The protein below binds the small molecule below.
Small molecule (SMILES): CC(=O)N[C@H]1[C@H](O[C@@H]2[C@H](O)[C@@H](NC(C)=O)CO[C@@H]2CO)O[C@H](CO)[C@@H](O)[C@@H]1O

Binding-site contacts:
Ligand atom C5 contacts residue GLN190 of chain 1.E at 4.3 Å.
Ligand atom O5 contacts residue ASN143 of chain 1.E at 2.5 Å (h-bond).
Ligand atom C1 contacts residue ASN143 of chain 1.E at 1.4 Å.
Ligand atom C4 contacts residue ASN143 of chain 1.E at 4.3 Å.
Ligand atom O5 contacts residue GLN190 of chain 1.E at 4.0 Å.
Ligand atom C6 contacts residue PHE188 of chain 1.E at 4.3 Å (hydrophobic).
Ligand atom O6 contacts residue GLN190 of chain 1.E at 3.8 Å.
Ligand atom O7 contacts residue ASN143 of chain 1.E at 3.4 Å (h-bond).
Ligand atom O4 contacts residue TYR208 of chain 1.E at 3.4 Å.
Ligand atom C8 contacts residue ASN143 of chain 1.E at 4.3 Å.
Ligand atom O5 contacts residue TYR208 of chain 1.E at 2.4 Å.
Ligand atom C6 contacts residue TYR208 of chain 1.E at 2.2 Å (hydrophobic).
Ligand atom C2 contacts residue ASN143 of chain 1.E at 2.5 Å.
Ligand atom C3 contacts residue TYR208 of chain 1.E at 3.5 Å (hydrophobic).
Ligand atom O5 contacts residue PHE188 of chain 1.E at 4.5 Å.
Ligand atom C7 contacts residue ASN143 of chain 1.E at 3.2 Å.
Ligand atom C1 contacts residue TYR208 of chain 1.E at 3.4 Å (hydrophobic).
Ligand atom C6 contacts residue GLN190 of chain 1.E at 3.6 Å.
Ligand atom O6 contacts residue PHE188 of chain 1.E at 3.3 Å.
Ligand atom C4 contacts residue TYR208 of chain 1.E at 2.7 Å (hydrophobic).
Ligand atom C5 contacts residue ASN143 of chain 1.E at 3.8 Å.
Ligand atom C3 contacts residue ASN143 of chain 1.E at 3.8 Å.
Ligand atom N2 contacts residue ASN143 of chain 1.E at 2.8 Å (h-bond).
Ligand atom C5 contacts residue TYR208 of chain 1.E at 1.5 Å (hydrophobic).
Ligand atom O6 contacts residue TYR208 of chain 1.E at 3.4 Å.
Ligand atom C2 contacts residue TYR208 of chain 1.E at 4.1 Å (hydrophobic).
Ligand atom O6 contacts residue ASN143 of chain 1.E at 4.0 Å.

Sequence of chain 1.E:
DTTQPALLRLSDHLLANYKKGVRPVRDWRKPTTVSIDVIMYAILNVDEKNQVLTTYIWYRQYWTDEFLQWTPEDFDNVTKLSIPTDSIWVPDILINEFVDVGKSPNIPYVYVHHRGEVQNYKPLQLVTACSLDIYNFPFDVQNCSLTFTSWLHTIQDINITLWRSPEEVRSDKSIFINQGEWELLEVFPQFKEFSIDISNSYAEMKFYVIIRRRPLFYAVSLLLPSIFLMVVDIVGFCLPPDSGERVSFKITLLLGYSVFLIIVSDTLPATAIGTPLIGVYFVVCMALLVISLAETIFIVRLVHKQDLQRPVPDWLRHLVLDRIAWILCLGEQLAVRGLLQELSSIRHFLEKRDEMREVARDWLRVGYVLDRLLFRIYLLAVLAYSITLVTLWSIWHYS